This protein binds this small molecule.
Small molecule (SMILES): CO[C@H]1O[C@H](CO)[C@H](O)[C@H](O)[C@H]1O

Sequence of chain 1.G:
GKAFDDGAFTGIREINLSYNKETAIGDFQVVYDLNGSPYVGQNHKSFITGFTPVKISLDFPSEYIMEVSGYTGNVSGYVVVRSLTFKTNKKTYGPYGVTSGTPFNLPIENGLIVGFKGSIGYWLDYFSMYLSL

Binding-site contacts:
Ligand atom O6 contacts residue TYR122 of chain 1.G at 3.4 Å (h-bond).
Ligand atom O4 contacts residue GLY1 of chain 1.G at 2.7 Å (h-bond).
Ligand atom O4 contacts residue ASP125 of chain 1.G at 2.6 Å (salt-bridge).
Ligand atom O6 contacts residue TRP123 of chain 1.G at 2.9 Å (h-bond).
Ligand atom O1 contacts residue TYR78 of chain 1.G at 4.0 Å.
Ligand atom C7 contacts residue TYR78 of chain 1.G at 4.2 Å (hydrophobic).
Ligand atom C4 contacts residue ASP125 of chain 1.G at 3.3 Å.
Ligand atom C4 contacts residue GLY1 of chain 1.G at 3.8 Å.
Ligand atom C4 contacts residue GLY121 of chain 1.G at 4.5 Å.
Ligand atom O3 contacts residue TYR78 of chain 1.G at 4.5 Å.
Ligand atom C4 contacts residue TYR78 of chain 1.G at 3.8 Å (hydrophobic).
Ligand atom C6 contacts residue ASP125 of chain 1.G at 3.2 Å.
Ligand atom C2 contacts residue GLY1 of chain 1.G at 3.9 Å.
Ligand atom O5 contacts residue GLY121 of chain 1.G at 3.6 Å.
Ligand atom C6 contacts residue TYR122 of chain 1.G at 4.1 Å (hydrophobic).
Ligand atom C5 contacts residue TYR122 of chain 1.G at 4.1 Å (hydrophobic).
Ligand atom O5 contacts residue TYR122 of chain 1.G at 3.1 Å (h-bond).
Ligand atom O6 contacts residue GLY121 of chain 1.G at 3.7 Å.
Ligand atom O4 contacts residue GLY121 of chain 1.G at 3.6 Å.
Ligand atom C3 contacts residue GLY1 of chain 1.G at 3.8 Å.
Ligand atom C6 contacts residue TRP123 of chain 1.G at 3.6 Å (hydrophobic).
Ligand atom C1 contacts residue TYR122 of chain 1.G at 3.9 Å (hydrophobic).
Ligand atom O6 contacts residue ASP125 of chain 1.G at 2.7 Å (salt-bridge).
Ligand atom O1 contacts residue TYR122 of chain 1.G at 4.3 Å.
Ligand atom C1 contacts residue GLY121 of chain 1.G at 4.3 Å.
Ligand atom O5 contacts residue ASP125 of chain 1.G at 4.5 Å.
Ligand atom C5 contacts residue TYR78 of chain 1.G at 3.7 Å (hydrophobic).
Ligand atom C3 contacts residue TYR78 of chain 1.G at 3.7 Å (hydrophobic).
Ligand atom C7 contacts residue TYR122 of chain 1.G at 3.5 Å (hydrophobic).
Ligand atom C6 contacts residue TYR78 of chain 1.G at 3.8 Å (hydrophobic).
Ligand atom O3 contacts residue GLY1 of chain 1.G at 3.2 Å (h-bond).
Ligand atom C2 contacts residue PHE47 of chain 1.G at 4.3 Å (hydrophobic).
Ligand atom C5 contacts residue GLY121 of chain 1.G at 4.4 Å.
Ligand atom C5 contacts residue ASP125 of chain 1.G at 3.7 Å.
Ligand atom C6 contacts residue VAL80 of chain 1.G at 3.9 Å (hydrophobic).
Ligand atom O6 contacts residue VAL80 of chain 1.G at 3.9 Å.
Ligand atom C1 contacts residue PHE47 of chain 1.G at 4.3 Å (hydrophobic).